Binding-site contacts:
Ligand atom O01 contacts residue ZN1 of chain 1.FD at 2.1 Å.
Ligand atom C06 contacts residue ASP123 of chain 1.T at 4.1 Å.
Ligand atom C02 contacts residue ZN1 of chain 1.FD at 2.8 Å.
Ligand atom C06 contacts residue HIS122 of chain 1.T at 3.3 Å.
Ligand atom O04 contacts residue ZN1 of chain 1.FD at 2.0 Å.
Ligand atom O01 contacts residue HIS122 of chain 1.T at 2.4 Å.
Ligand atom C05 contacts residue HIS122 of chain 1.U at 4.3 Å.
Ligand atom C07 contacts residue ASP123 of chain 1.T at 3.3 Å.
Ligand atom C06 contacts residue ASN125 of chain 1.T at 3.3 Å.
Ligand atom C08 contacts residue ASN125 of chain 1.T at 3.8 Å.
Ligand atom N03 contacts residue HIS122 of chain 1.T at 3.5 Å.
Ligand atom C05 contacts residue ASN125 of chain 1.T at 4.1 Å.
Ligand atom C02 contacts residue HIS122 of chain 1.U at 3.2 Å.
Ligand atom C09 contacts residue ASN125 of chain 1.T at 4.5 Å.
Ligand atom C08 contacts residue ASP123 of chain 1.T at 4.1 Å.
Ligand atom O04 contacts residue HIS122 of chain 1.U at 3.3 Å.
Ligand atom O01 contacts residue HIS122 of chain 1.U at 2.6 Å.
Ligand atom C07 contacts residue ASN125 of chain 1.T at 3.1 Å.
Ligand atom C05 contacts residue HIS122 of chain 1.T at 4.2 Å.
Ligand atom C02 contacts residue HIS122 of chain 1.T at 3.1 Å.
Ligand atom N03 contacts residue ZN1 of chain 1.FD at 2.8 Å.
Ligand atom N03 contacts residue HIS122 of chain 1.S at 4.2 Å.
Ligand atom N03 contacts residue HIS122 of chain 1.U at 3.5 Å.
Ligand atom C07 contacts residue HIS122 of chain 1.T at 3.7 Å.
Ligand atom O04 contacts residue HIS122 of chain 1.T at 3.3 Å.
Ligand atom O01 contacts residue HIS122 of chain 1.S at 4.1 Å.
Ligand atom O04 contacts residue HIS122 of chain 1.S at 2.8 Å.
Ligand atom C05 contacts residue ZN1 of chain 1.FD at 4.3 Å.

This small molecule binds to this protein.
Small molecule (SMILES): O=C(NO)c1cccc(C(=O)NO)c1

Sequence of chain 1.S:
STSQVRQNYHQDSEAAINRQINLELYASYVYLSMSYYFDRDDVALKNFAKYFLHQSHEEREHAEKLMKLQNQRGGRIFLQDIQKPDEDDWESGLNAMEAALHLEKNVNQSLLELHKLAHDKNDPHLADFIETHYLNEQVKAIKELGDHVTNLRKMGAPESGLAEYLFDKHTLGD

Sequence of chain 1.U:
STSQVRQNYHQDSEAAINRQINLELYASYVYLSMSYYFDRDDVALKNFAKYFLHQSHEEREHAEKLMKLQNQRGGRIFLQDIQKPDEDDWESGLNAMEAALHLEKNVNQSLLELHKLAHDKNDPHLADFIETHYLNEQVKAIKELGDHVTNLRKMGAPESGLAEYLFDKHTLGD

Sequence of chain 1.T:
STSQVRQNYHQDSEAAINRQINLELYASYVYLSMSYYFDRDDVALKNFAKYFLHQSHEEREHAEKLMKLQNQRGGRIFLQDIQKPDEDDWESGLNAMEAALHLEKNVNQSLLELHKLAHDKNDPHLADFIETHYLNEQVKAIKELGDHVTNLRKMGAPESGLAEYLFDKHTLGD